Binding-site contacts:
Ligand atom C5 contacts residue B1S1 of chain 1.C at 0.0 Å.
Ligand atom O30 contacts residue B1S1 of chain 1.C at 0.0 Å (h-bond).
Ligand atom N28 contacts residue B1S1 of chain 1.C at 0.0 Å (h-bond).
Ligand atom N19 contacts residue CYS152 of chain 1.A at 3.1 Å (h-bond).
Ligand atom C16 contacts residue B1S1 of chain 1.C at 0.0 Å.
Ligand atom C24 contacts residue B1S1 of chain 1.C at 0.1 Å.
Ligand atom C29 contacts residue B1S1 of chain 1.C at 0.0 Å.
Ligand atom C12 contacts residue B1S1 of chain 1.C at 0.1 Å.
Ligand atom O10 contacts residue B1S1 of chain 1.C at 0.0 Å (h-bond).
Ligand atom N11 contacts residue GLN196 of chain 1.A at 3.2 Å (h-bond).
Ligand atom C21 contacts residue B1S1 of chain 1.C at 0.1 Å.
Ligand atom C21 contacts residue CYS152 of chain 1.A at 1.8 Å (hydrophobic).
Ligand atom C20 contacts residue B1S1 of chain 1.C at 0.1 Å.
Ligand atom C15 contacts residue B1S1 of chain 1.C at 0.0 Å.
Ligand atom O10 contacts residue GLU173 of chain 1.A at 3.0 Å (salt-bridge).
Ligand atom C4 contacts residue B1S1 of chain 1.C at 0.0 Å.
Ligand atom O22 contacts residue CYS152 of chain 1.A at 2.6 Å (h-bond).
Ligand atom N11 contacts residue B1S1 of chain 1.C at 0.1 Å (h-bond).
Ligand atom O30 contacts residue HIS170 of chain 1.A at 2.8 Å (h-bond).
Ligand atom C3 contacts residue B1S1 of chain 1.C at 0.0 Å.
Ligand atom C2 contacts residue B1S1 of chain 1.C at 0.0 Å.
Ligand atom C26 contacts residue B1S1 of chain 1.C at 0.0 Å.
Ligand atom C6 contacts residue B1S1 of chain 1.C at 0.0 Å.
Ligand atom C24 contacts residue CYS152 of chain 1.A at 3.2 Å (hydrophobic).
Ligand atom C14 contacts residue B1S1 of chain 1.C at 0.1 Å.
Ligand atom C7 contacts residue GLU173 of chain 1.A at 3.2 Å.
Ligand atom N19 contacts residue B1S1 of chain 1.C at 0.1 Å (h-bond).
Ligand atom C17 contacts residue B1S1 of chain 1.C at 0.1 Å.
Ligand atom C13 contacts residue B1S1 of chain 1.C at 0.1 Å.
Ligand atom N19 contacts residue HIS171 of chain 1.A at 2.9 Å (h-bond).
Ligand atom C20 contacts residue CYS152 of chain 1.A at 2.7 Å (hydrophobic).
Ligand atom C9 contacts residue B1S1 of chain 1.C at 0.0 Å.
Ligand atom O22 contacts residue B1S1 of chain 1.C at 1.3 Å.
Ligand atom O18 contacts residue B1S1 of chain 1.C at 0.1 Å (h-bond).
Ligand atom O8 contacts residue B1S1 of chain 1.C at 0.0 Å (h-bond).
Ligand atom C7 contacts residue B1S1 of chain 1.C at 0.0 Å.
Ligand atom N28 contacts residue GLU173 of chain 1.A at 3.1 Å (salt-bridge).
Ligand atom C25 contacts residue B1S1 of chain 1.C at 0.0 Å.
Ligand atom C27 contacts residue B1S1 of chain 1.C at 0.0 Å.
Ligand atom C1 contacts residue B1S1 of chain 1.C at 0.0 Å.

A small-molecule ligand and the protein it binds are described below.
Small molecule (SMILES): CC(C)C[C@H](NC(=O)OCc1ccccc1)C(=O)N[C@@H](C[C@@H]1CCNC1=O)[C@@H](O)S(=O)(=O)O

Sequence of chain 1.A:
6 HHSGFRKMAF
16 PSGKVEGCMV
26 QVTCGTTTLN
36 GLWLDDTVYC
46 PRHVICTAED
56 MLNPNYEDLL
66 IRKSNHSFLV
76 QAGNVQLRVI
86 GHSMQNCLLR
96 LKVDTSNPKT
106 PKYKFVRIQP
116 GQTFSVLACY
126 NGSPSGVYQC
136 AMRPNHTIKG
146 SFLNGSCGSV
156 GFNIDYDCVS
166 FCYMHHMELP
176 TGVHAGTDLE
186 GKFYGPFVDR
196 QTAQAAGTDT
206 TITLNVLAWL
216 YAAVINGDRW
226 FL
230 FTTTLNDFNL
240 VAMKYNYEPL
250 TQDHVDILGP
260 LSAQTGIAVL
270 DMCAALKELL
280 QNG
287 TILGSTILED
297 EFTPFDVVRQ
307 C